Binding-site contacts:
Ligand atom C1 contacts residue SER393 of chain 1.D at 4.4 Å.
Ligand atom C2 contacts residue ASN391 of chain 1.D at 2.5 Å.
Ligand atom C5 contacts residue HIS493 of chain 1.D at 4.5 Å.
Ligand atom C5 contacts residue ASN391 of chain 1.D at 3.6 Å.
Ligand atom O4 contacts residue GLN492 of chain 1.D at 2.7 Å (h-bond).
Ligand atom C5 contacts residue GLN492 of chain 1.D at 4.3 Å.
Ligand atom C3 contacts residue GLN492 of chain 1.D at 4.4 Å.
Ligand atom C3 contacts residue ASN391 of chain 1.D at 3.8 Å.
Ligand atom C1 contacts residue ASN391 of chain 1.D at 1.4 Å.
Ligand atom N2 contacts residue ASN391 of chain 1.D at 3.0 Å (h-bond).
Ligand atom O6 contacts residue LYS396 of chain 1.D at 2.9 Å (salt-bridge).
Ligand atom O7 contacts residue ASN391 of chain 1.D at 3.0 Å (h-bond).
Ligand atom O6 contacts residue SER393 of chain 1.D at 3.5 Å.
Ligand atom C4 contacts residue GLN492 of chain 1.D at 3.9 Å.
Ligand atom C4 contacts residue ASN391 of chain 1.D at 4.2 Å.
Ligand atom C7 contacts residue ASN391 of chain 1.D at 3.3 Å.
Ligand atom C6 contacts residue SER393 of chain 1.D at 4.2 Å.
Ligand atom O5 contacts residue ASN391 of chain 1.D at 2.3 Å (h-bond).
Ligand atom O4 contacts residue HIS493 of chain 1.D at 4.0 Å.
Ligand atom C6 contacts residue LYS396 of chain 1.D at 3.7 Å.
Ligand atom C5 contacts residue SER393 of chain 1.D at 3.9 Å.
Ligand atom C6 contacts residue HIS493 of chain 1.D at 4.1 Å.
Ligand atom O6 contacts residue HIS493 of chain 1.D at 4.1 Å.
Ligand atom O5 contacts residue SER393 of chain 1.D at 4.1 Å.

Sequence of chain 1.D:
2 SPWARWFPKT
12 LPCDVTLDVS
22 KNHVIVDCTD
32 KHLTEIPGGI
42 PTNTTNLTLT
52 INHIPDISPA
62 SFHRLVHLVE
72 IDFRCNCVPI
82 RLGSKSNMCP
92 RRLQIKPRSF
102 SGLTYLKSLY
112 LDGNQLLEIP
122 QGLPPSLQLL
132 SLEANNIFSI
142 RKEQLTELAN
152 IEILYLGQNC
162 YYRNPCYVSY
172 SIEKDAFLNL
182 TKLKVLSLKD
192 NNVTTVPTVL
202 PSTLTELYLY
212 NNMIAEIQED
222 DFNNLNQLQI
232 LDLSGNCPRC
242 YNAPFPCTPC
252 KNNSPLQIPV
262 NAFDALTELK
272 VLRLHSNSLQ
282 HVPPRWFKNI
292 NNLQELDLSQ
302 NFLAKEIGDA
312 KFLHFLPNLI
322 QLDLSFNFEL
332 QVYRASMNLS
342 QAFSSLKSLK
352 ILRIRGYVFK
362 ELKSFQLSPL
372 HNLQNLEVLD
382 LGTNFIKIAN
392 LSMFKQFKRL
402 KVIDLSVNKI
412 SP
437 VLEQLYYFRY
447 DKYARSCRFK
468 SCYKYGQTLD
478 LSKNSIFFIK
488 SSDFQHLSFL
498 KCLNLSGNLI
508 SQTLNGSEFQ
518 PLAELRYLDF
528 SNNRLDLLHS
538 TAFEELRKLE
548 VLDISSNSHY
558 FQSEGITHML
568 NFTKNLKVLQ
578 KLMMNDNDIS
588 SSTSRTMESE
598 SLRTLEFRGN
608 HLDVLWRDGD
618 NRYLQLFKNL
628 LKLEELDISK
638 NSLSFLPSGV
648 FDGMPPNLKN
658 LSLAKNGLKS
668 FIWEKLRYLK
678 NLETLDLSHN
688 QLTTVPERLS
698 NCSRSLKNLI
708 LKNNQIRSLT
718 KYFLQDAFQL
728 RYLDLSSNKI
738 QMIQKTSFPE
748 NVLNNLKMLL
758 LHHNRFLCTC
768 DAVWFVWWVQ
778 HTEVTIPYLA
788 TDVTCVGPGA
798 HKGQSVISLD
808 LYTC

A small-molecule ligand and the protein it binds are described below.
Small molecule (SMILES): CC(=O)N[C@@H]1[C@@H](O)[C@H](O)[C@@H](CO)O[C@H]1O